Binding-site contacts:
Ligand atom N27 contacts residue TRP60 of chain 1.C at 3.5 Å.
Ligand atom N1 contacts residue GLU131 of chain 1.C at 2.4 Å (salt-bridge).
Ligand atom N6 contacts residue PHE126 of chain 1.C at 3.7 Å.
Ligand atom N23 contacts residue TRP60 of chain 1.C at 3.7 Å.
Ligand atom N11 contacts residue TYR135 of chain 1.C at 2.4 Å (h-bond).
Ligand atom C2 contacts residue ASP122 of chain 1.C at 3.5 Å.
Ligand atom C6 contacts residue GLU131 of chain 1.C at 3.4 Å.
Ligand atom C24 contacts residue TRP60 of chain 1.C at 3.3 Å (hydrophobic).
Ligand atom C4 contacts residue PHE126 of chain 1.C at 3.4 Å (hydrophobic).
Ligand atom N7 contacts residue PHE126 of chain 1.C at 3.6 Å.
Ligand atom OLP contacts residue TRP60 of chain 1.C at 3.0 Å (h-bond).
Ligand atom C2 contacts residue PHE126 of chain 1.C at 3.6 Å (hydrophobic).
Ligand atom OO' contacts residue TRP60 of chain 1.C at 3.5 Å (h-bond).
Ligand atom C28 contacts residue TRP60 of chain 1.C at 3.4 Å (hydrophobic).
Ligand atom C16 contacts residue TYR135 of chain 1.C at 3.4 Å (hydrophobic).
Ligand atom O2P contacts residue ARG155 of chain 1.C at 2.6 Å (salt-bridge).
Ligand atom OO' contacts residue GLY58 of chain 1.C at 3.2 Å.
Ligand atom O4' contacts residue PHE126 of chain 1.C at 3.4 Å.
Ligand atom N3 contacts residue PHE126 of chain 1.C at 3.6 Å.
Ligand atom C25 contacts residue TRP60 of chain 1.C at 3.5 Å (hydrophobic).
Ligand atom C6 contacts residue PHE126 of chain 1.C at 3.5 Å (hydrophobic).
Ligand atom OP' contacts residue TRP60 of chain 1.C at 3.5 Å (h-bond).
Ligand atom C28 contacts residue GLU55 of chain 1.C at 3.5 Å.
Ligand atom C22 contacts residue TRP60 of chain 1.C at 3.5 Å (hydrophobic).
Ligand atom N16 contacts residue TYR135 of chain 1.C at 3.6 Å.
Ligand atom N26 contacts residue GLN68 of chain 1.C at 2.9 Å (h-bond).
Ligand atom OM' contacts residue GLU57 of chain 1.C at 3.5 Å (salt-bridge).
Ligand atom N26 contacts residue ASN65 of chain 1.C at 2.9 Å (h-bond).
Ligand atom N29 contacts residue TRP60 of chain 1.C at 3.3 Å (h-bond).
Ligand atom N6 contacts residue GLU131 of chain 1.C at 2.9 Å (salt-bridge).
Ligand atom O5' contacts residue PHE126 of chain 1.C at 3.6 Å.
Ligand atom N21 contacts residue TRP60 of chain 1.C at 3.5 Å.
Ligand atom N21 contacts residue GLN68 of chain 1.C at 3.0 Å (h-bond).
Ligand atom C5 contacts residue PHE126 of chain 1.C at 3.3 Å (hydrophobic).
Ligand atom O3P contacts residue ARG155 of chain 1.C at 2.9 Å (salt-bridge).
Ligand atom ON' contacts residue GLU57 of chain 1.C at 3.6 Å.
Ligand atom C26 contacts residue GLN68 of chain 1.C at 3.6 Å.
Ligand atom C2 contacts residue GLU131 of chain 1.C at 3.3 Å.
Ligand atom C12 contacts residue TYR135 of chain 1.C at 3.2 Å (hydrophobic).
Ligand atom OLP contacts residue LYS89 of chain 1.C at 2.6 Å (salt-bridge).

Sequence of chain 1.C:
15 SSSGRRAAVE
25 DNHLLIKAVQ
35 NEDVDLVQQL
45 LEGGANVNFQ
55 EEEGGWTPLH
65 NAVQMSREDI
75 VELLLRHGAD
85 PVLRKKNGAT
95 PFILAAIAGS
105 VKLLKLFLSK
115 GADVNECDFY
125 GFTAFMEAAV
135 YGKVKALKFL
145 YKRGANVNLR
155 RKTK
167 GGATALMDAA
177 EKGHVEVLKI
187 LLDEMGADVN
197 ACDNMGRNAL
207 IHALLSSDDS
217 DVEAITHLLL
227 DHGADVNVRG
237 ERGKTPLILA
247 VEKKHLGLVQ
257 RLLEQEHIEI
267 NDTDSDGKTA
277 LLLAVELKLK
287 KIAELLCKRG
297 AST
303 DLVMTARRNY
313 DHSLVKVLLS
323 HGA

This protein binds this small molecule.
Small molecule (SMILES): Nc1ncnc2c1ncn2[C@@H]1O[C@H](CO[P](=O)(O)O[C@@H]2[C@H](O)[C@@H](CO[P](=O)(O)O[C@@H]3[C@H](O)[C@@H](COP(=O)(O)O)O[C@H]3n3cnc4c(N)ncnc43)O[C@H]2n2cnc3c(N)ncnc32)[C@@H](O)[C@H]1O